Binding-site contacts:
Ligand atom CG contacts residue TYR172 of chain 1.A at 4.4 Å (hydrophobic).
Ligand atom CE2 contacts residue PHE128 of chain 1.A at 4.1 Å (hydrophobic).
Ligand atom CG contacts residue ALA158 of chain 1.A at 4.3 Å (hydrophobic).
Ligand atom CD2 contacts residue ALA158 of chain 1.A at 4.3 Å (hydrophobic).
Ligand atom CG contacts residue PHE128 of chain 1.A at 4.4 Å (hydrophobic).
Ligand atom CD2 contacts residue PRO99 of chain 1.A at 3.9 Å (hydrophobic).
Ligand atom CD1 contacts residue TYR157 of chain 1.A at 4.1 Å (hydrophobic).
Ligand atom CE1 contacts residue GLY98 of chain 1.A at 3.9 Å.
Ligand atom CG contacts residue PRO99 of chain 1.A at 3.7 Å (hydrophobic).
Ligand atom OH contacts residue VAL108 of chain 1.A at 4.3 Å.
Ligand atom CD2 contacts residue ILE187 of chain 1.A at 4.4 Å (hydrophobic).
Ligand atom CD2 contacts residue PHE128 of chain 1.A at 3.7 Å (hydrophobic).
Ligand atom CZ contacts residue VAL110 of chain 1.A at 4.1 Å (hydrophobic).
Ligand atom CE1 contacts residue ALA158 of chain 1.A at 4.3 Å (hydrophobic).
Ligand atom CB contacts residue LEU95 of chain 1.A at 3.9 Å (hydrophobic).
Ligand atom CB contacts residue PRO99 of chain 1.A at 3.9 Å (hydrophobic).
Ligand atom CE2 contacts residue ALA158 of chain 1.A at 4.2 Å (hydrophobic).
Ligand atom CZ contacts residue PRO99 of chain 1.A at 4.3 Å (hydrophobic).
Ligand atom CE1 contacts residue HIS102 of chain 1.A at 3.5 Å.
Ligand atom CZ contacts residue HIS102 of chain 1.A at 3.5 Å.
Ligand atom CD1 contacts residue GLY98 of chain 1.A at 3.7 Å.
Ligand atom OH contacts residue VAL110 of chain 1.A at 3.4 Å.
Ligand atom OH contacts residue TRP130 of chain 1.A at 2.9 Å (h-bond).
Ligand atom CZ contacts residue TRP130 of chain 1.A at 3.9 Å (hydrophobic).
Ligand atom CB contacts residue PHE128 of chain 1.A at 4.0 Å (hydrophobic).
Ligand atom CZ contacts residue ALA158 of chain 1.A at 4.3 Å (hydrophobic).
Ligand atom CB contacts residue THR162 of chain 1.A at 3.5 Å.
Ligand atom CE2 contacts residue VAL110 of chain 1.A at 3.8 Å (hydrophobic).
Ligand atom CE2 contacts residue ILE187 of chain 1.A at 3.9 Å (hydrophobic).
Ligand atom CD2 contacts residue TYR172 of chain 1.A at 4.5 Å (hydrophobic).
Ligand atom OH contacts residue HIS102 of chain 1.A at 2.6 Å (h-bond).
Ligand atom CE2 contacts residue TRP130 of chain 1.A at 3.9 Å (hydrophobic).
Ligand atom CE1 contacts residue TYR157 of chain 1.A at 3.7 Å (hydrophobic).
Ligand atom CE2 contacts residue PRO99 of chain 1.A at 4.3 Å (hydrophobic).
Ligand atom CD1 contacts residue ALA158 of chain 1.A at 4.1 Å (hydrophobic).
Ligand atom CD1 contacts residue PRO99 of chain 1.A at 3.7 Å (hydrophobic).
Ligand atom CB contacts residue TYR161 of chain 1.A at 4.1 Å (hydrophobic).
Ligand atom CB contacts residue TYR172 of chain 1.A at 3.6 Å (hydrophobic).
Ligand atom CE1 contacts residue PRO99 of chain 1.A at 3.9 Å (hydrophobic).
Ligand atom CB contacts residue TYR124 of chain 1.A at 4.5 Å (hydrophobic).

A small-molecule ligand and the protein it binds are described below.
Small molecule (SMILES): Cc1ccc(O)cc1

Sequence of chain 1.A:
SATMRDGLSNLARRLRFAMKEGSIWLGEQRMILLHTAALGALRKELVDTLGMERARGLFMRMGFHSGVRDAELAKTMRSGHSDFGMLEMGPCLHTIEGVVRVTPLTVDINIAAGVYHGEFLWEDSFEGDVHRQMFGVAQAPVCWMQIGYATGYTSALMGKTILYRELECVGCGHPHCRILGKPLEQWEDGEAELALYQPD